Binding-site contacts:
Ligand atom CD2 contacts residue LEU93 of chain 1.A at 3.8 Å (hydrophobic).
Ligand atom C contacts residue GLU244 of chain 1.A at 3.1 Å.
Ligand atom CG1 contacts residue GLU244 of chain 1.A at 3.2 Å.
Ligand atom O contacts residue LYS76 of chain 1.A at 3.3 Å (salt-bridge).
Ligand atom CB contacts residue GLU244 of chain 1.A at 4.0 Å.
Ligand atom CG contacts residue GLU244 of chain 1.A at 4.0 Å.
Ligand atom CG contacts residue GLU244 of chain 1.A at 4.0 Å.
Ligand atom CB contacts residue GLN86 of chain 1.A at 4.0 Å.
Ligand atom CD1 contacts residue GLN89 of chain 1.A at 3.3 Å.
Ligand atom N contacts residue GLU244 of chain 1.A at 2.2 Å (salt-bridge).
Ligand atom CG contacts residue GLN89 of chain 1.A at 3.9 Å.
Ligand atom C contacts residue GLU244 of chain 1.A at 4.0 Å.
Ligand atom CA contacts residue GLU244 of chain 1.A at 3.2 Å.
Ligand atom O contacts residue MET82 of chain 1.A at 4.1 Å.
Ligand atom CD1 contacts residue LEU241 of chain 1.A at 3.9 Å (hydrophobic).
Ligand atom CD2 contacts residue PHE81 of chain 1.A at 4.0 Å (hydrophobic).
Ligand atom NE2 contacts residue GLN86 of chain 1.A at 3.6 Å (h-bond).
Ligand atom N contacts residue GLU244 of chain 1.A at 3.2 Å (salt-bridge).
Ligand atom CD1 contacts residue LYS94 of chain 1.A at 3.7 Å.
Ligand atom CD2 contacts residue VAL72 of chain 1.A at 3.9 Å (hydrophobic).
Ligand atom C contacts residue LYS76 of chain 1.A at 3.8 Å.
Ligand atom CG2 contacts residue LEU241 of chain 1.A at 4.1 Å (hydrophobic).
Ligand atom CA contacts residue GLU244 of chain 1.A at 4.1 Å.
Ligand atom N contacts residue GLU244 of chain 1.A at 3.4 Å (salt-bridge).
Ligand atom CD1 contacts residue LEU245 of chain 1.A at 3.7 Å (hydrophobic).
Ligand atom CD1 contacts residue ILE90 of chain 1.A at 4.0 Å (hydrophobic).
Ligand atom CB contacts residue GLU244 of chain 1.A at 2.8 Å.
Ligand atom CD1 contacts residue PRO240 of chain 1.A at 4.0 Å (hydrophobic).
Ligand atom CA contacts residue GLN86 of chain 1.A at 4.0 Å.
Ligand atom CD2 contacts residue GLN89 of chain 1.A at 4.0 Å.
Ligand atom CB contacts residue VAL72 of chain 1.A at 3.9 Å (hydrophobic).
Ligand atom O contacts residue LYS76 of chain 1.A at 3.5 Å (salt-bridge).
Ligand atom CD2 contacts residue LEU241 of chain 1.A at 4.0 Å (hydrophobic).
Ligand atom CA contacts residue GLU244 of chain 1.A at 3.2 Å.
Ligand atom CG1 contacts residue PRO240 of chain 1.A at 4.1 Å (hydrophobic).
Ligand atom CD2 contacts residue LYS76 of chain 1.A at 4.0 Å.
Ligand atom CB contacts residue GLN89 of chain 1.A at 4.0 Å.
Ligand atom CG contacts residue LEU241 of chain 1.A at 4.2 Å (hydrophobic).
Ligand atom CB contacts residue GLU244 of chain 1.A at 3.3 Å.
Ligand atom CA contacts residue LYS76 of chain 1.A at 4.1 Å.

Sequence of chain 1.A:
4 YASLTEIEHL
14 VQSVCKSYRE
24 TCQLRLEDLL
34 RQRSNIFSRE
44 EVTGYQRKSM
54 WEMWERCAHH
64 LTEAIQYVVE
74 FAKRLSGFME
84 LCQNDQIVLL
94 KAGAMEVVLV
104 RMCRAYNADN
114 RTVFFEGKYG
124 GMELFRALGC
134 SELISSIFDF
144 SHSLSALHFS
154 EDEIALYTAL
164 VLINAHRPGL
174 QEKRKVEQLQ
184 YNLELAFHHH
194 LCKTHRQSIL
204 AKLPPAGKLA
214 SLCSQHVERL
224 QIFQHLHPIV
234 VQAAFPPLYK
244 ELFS

A small-molecule ligand and the protein it binds are described below.
Small molecule (SMILES): CC[C@H](C)[C@H](NC(=O)[C@@H](N)CCCCN)C(=O)N[C@@H](CC(C)C)C(=O)N[C@@H](C)C(=O)N[C@@H](CCCN=C(N)N)C(=O)N[C@@H](CC(C)C)C(=O)N[C@@H](CC(C)C)C(=O)N[C@@H](CCC(N)=O)C(=O)N[C@H](C=O)CCC(=O)O